This small molecule binds to this protein.
Small molecule (SMILES): CC(=O)N[C@@H]1[C@@H](O)[C@H](O)[C@@H](CO)O[C@H]1O

Sequence of chain 2.B:
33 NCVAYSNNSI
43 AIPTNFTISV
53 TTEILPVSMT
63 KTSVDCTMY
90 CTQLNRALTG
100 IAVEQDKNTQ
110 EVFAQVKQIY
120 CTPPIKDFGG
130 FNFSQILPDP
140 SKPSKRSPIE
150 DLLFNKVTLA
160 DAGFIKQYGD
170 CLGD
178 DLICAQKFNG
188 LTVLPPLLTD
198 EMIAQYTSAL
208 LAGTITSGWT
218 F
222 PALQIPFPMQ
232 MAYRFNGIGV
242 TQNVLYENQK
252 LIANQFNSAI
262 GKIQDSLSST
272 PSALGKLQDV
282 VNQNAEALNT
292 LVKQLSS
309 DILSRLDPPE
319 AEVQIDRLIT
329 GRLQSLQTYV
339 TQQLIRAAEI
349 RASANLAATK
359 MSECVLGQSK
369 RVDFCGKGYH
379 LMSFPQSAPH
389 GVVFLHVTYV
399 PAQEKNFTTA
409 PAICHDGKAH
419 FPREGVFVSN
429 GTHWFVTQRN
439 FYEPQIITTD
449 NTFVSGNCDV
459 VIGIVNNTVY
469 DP

Binding-site contacts:
Ligand atom O7 contacts residue GLY129 of chain 2.B at 4.2 Å.
Ligand atom C4 contacts residue ASN131 of chain 2.B at 4.2 Å.
Ligand atom O5 contacts residue SER133 of chain 2.B at 4.2 Å.
Ligand atom O7 contacts residue ASN258 of chain 2.B at 4.3 Å.
Ligand atom C8 contacts residue GLY129 of chain 2.B at 4.4 Å.
Ligand atom C7 contacts residue LYS125 of chain 2.B at 3.9 Å.
Ligand atom O7 contacts residue ASN131 of chain 2.B at 2.8 Å (h-bond).
Ligand atom O6 contacts residue SER133 of chain 2.B at 4.1 Å.
Ligand atom N2 contacts residue ASN131 of chain 2.B at 2.8 Å (h-bond).
Ligand atom C1 contacts residue SER133 of chain 2.B at 4.3 Å.
Ligand atom C8 contacts residue ASP126 of chain 2.B at 3.9 Å.
Ligand atom C1 contacts residue ASN131 of chain 2.B at 1.4 Å.
Ligand atom C5 contacts residue ASN131 of chain 2.B at 3.7 Å.
Ligand atom C8 contacts residue PHE130 of chain 2.B at 4.1 Å (hydrophobic).
Ligand atom N2 contacts residue LYS125 of chain 2.B at 3.5 Å (salt-bridge).
Ligand atom O5 contacts residue ASN131 of chain 2.B at 2.4 Å (h-bond).
Ligand atom C8 contacts residue LYS125 of chain 2.B at 3.2 Å.
Ligand atom C8 contacts residue PHE127 of chain 2.B at 4.3 Å (hydrophobic).
Ligand atom C7 contacts residue ASN131 of chain 2.B at 3.0 Å.
Ligand atom C3 contacts residue ASN131 of chain 2.B at 3.8 Å.
Ligand atom C2 contacts residue ASN131 of chain 2.B at 2.4 Å.
Ligand atom C8 contacts residue ASN131 of chain 2.B at 4.2 Å.